Sequence of chain 1.C:
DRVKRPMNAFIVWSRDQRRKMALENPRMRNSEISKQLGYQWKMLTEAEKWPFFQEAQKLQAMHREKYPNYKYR

Binding-site contacts:
Ligand atom N3 contacts residue DA5 of chain 1.A at 3.2 Å (h-bond).
Ligand atom O4 contacts residue DA3 of chain 1.A at 3.2 Å (h-bond).
Ligand atom C5' contacts residue GLN62 of chain 1.C at 3.5 Å.
Ligand atom C2 contacts residue SER33 of chain 1.C at 3.5 Å.
Ligand atom C2 contacts residue ASN10 of chain 1.C at 3.4 Å.
Ligand atom C4' contacts residue GLN62 of chain 1.C at 3.2 Å.
Ligand atom O2 contacts residue PHE12 of chain 1.C at 2.7 Å.
Ligand atom O4 contacts residue DA7 of chain 1.A at 2.8 Å (h-bond).
Ligand atom O4' contacts residue PHE12 of chain 1.C at 3.3 Å.
Ligand atom O3' contacts residue GLN62 of chain 1.C at 3.2 Å (h-bond).
Ligand atom O6 contacts residue DC4 of chain 1.A at 3.2 Å (h-bond).
Ligand atom N3 contacts residue ASN10 of chain 1.C at 3.5 Å (h-bond).
Ligand atom C2 contacts residue DG1 of chain 1.A at 3.7 Å.
Ligand atom N3 contacts residue SER33 of chain 1.C at 3.2 Å (h-bond).
Ligand atom N4 contacts residue DG1 of chain 1.A at 3.2 Å (h-bond).
Ligand atom O2 contacts residue SER36 of chain 1.C at 3.3 Å (h-bond).
Ligand atom N3 contacts residue DA3 of chain 1.A at 3.2 Å (h-bond).
Ligand atom O2 contacts residue DG1 of chain 1.A at 3.1 Å (h-bond).
Ligand atom O6 contacts residue DC8 of chain 1.A at 3.2 Å (h-bond).
Ligand atom N2 contacts residue DC2 of chain 1.A at 3.1 Å (h-bond).
Ligand atom C1' contacts residue PHE12 of chain 1.C at 3.6 Å (hydrophobic).
Ligand atom N1 contacts residue DC8 of chain 1.A at 3.2 Å (h-bond).
Ligand atom N2 contacts residue ASN10 of chain 1.C at 2.7 Å (h-bond).
Ligand atom N3 contacts residue DG1 of chain 1.A at 3.2 Å (h-bond).
Ligand atom N1 contacts residue DC4 of chain 1.A at 3.2 Å (h-bond).
Ligand atom C4 contacts residue DA7 of chain 1.A at 3.7 Å.
Ligand atom O6 contacts residue DC2 of chain 1.A at 3.2 Å (h-bond).
Ligand atom C2 contacts residue PHE12 of chain 1.C at 3.6 Å (hydrophobic).
Ligand atom N1 contacts residue DC2 of chain 1.A at 3.2 Å (h-bond).
Ligand atom O4 contacts residue DA6 of chain 1.A at 2.9 Å (h-bond).
Ligand atom N3 contacts residue DA6 of chain 1.A at 3.2 Å (h-bond).
Ligand atom N2 contacts residue DC4 of chain 1.A at 3.1 Å (h-bond).
Ligand atom C2 contacts residue DC8 of chain 1.A at 3.7 Å.
Ligand atom C5' contacts residue ARG66 of chain 1.C at 3.3 Å.
Ligand atom O6 contacts residue DG1 of chain 1.A at 3.2 Å (h-bond).
Ligand atom N3 contacts residue DA7 of chain 1.A at 3.3 Å (h-bond).
Ligand atom C4' contacts residue ARG66 of chain 1.C at 3.5 Å.
Ligand atom O4 contacts residue DA5 of chain 1.A at 3.2 Å (h-bond).
Ligand atom N2 contacts residue SER33 of chain 1.C at 2.8 Å (h-bond).
Ligand atom N2 contacts residue DC8 of chain 1.A at 3.0 Å (h-bond).

This small molecule binds to this protein.
Small molecule (SMILES): Cc1cn([C@H]2C[C@H](O[P](=O)(O)OC[C@H]3O[C@@H](n4cc(C)c(=O)[nH]c4=O)C[C@@H]3O[P](=O)(O)OC[C@H]3O[C@@H](n4cc(C)c(=O)[nH]c4=O)C[C@@H]3O[P](=O)(O)OC[C@H]3O[C@@H](n4cnc5c(=O)[nH]c(N)nc54)C[C@@H]3O[P](=O)(O)OC[C@H]3O[C@@H](n4cc(C)c(=O)[nH]c4=O)C[C@@H]3O[P](=O)(O)OC[C@H]3O[C@@H](n4cnc5c(=O)[nH]c(N)nc54)C[C@@H]3O[P](=O)(O)OC[C@H]3O[C@@H](n4ccc(N)nc4=O)C[C@@H]3O)[C@@H](CO[P](=O)(O)O[C@@H]3C[C@H](n4cnc5c(=O)[nH]c(N)nc54)O[C@@H]3CO)O2)c(=O)[nH]c1=O